This protein binds this small molecule.
Small molecule (SMILES): O=C([O-])C(=O)[O-]

Sequence of chain 1.E:
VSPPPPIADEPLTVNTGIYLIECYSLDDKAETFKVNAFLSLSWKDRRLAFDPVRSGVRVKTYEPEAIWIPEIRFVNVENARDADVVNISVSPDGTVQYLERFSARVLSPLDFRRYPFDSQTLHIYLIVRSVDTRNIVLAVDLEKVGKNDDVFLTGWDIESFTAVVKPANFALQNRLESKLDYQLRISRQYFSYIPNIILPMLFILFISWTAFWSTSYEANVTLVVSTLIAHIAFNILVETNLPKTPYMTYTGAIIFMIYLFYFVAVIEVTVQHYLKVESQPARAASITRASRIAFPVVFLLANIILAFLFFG

Binding-site contacts:
Ligand atom O2 contacts residue TYR221 of chain 1.E at 3.9 Å.
Ligand atom C1 contacts residue TYR221 of chain 1.E at 3.6 Å (hydrophobic).
Ligand atom C2 contacts residue GLU222 of chain 1.E at 3.7 Å.
Ligand atom O3 contacts residue LYS280 of chain 1.E at 4.1 Å.
Ligand atom C2 contacts residue HIS277 of chain 1.E at 3.2 Å.
Ligand atom O1 contacts residue TYR221 of chain 1.E at 3.5 Å (h-bond).
Ligand atom O4 contacts residue HIS277 of chain 1.E at 3.1 Å (h-bond).
Ligand atom C1 contacts residue GLU222 of chain 1.E at 3.6 Å.
Ligand atom C2 contacts residue TYR221 of chain 1.E at 4.1 Å (hydrophobic).
Ligand atom O3 contacts residue TYR221 of chain 1.E at 3.5 Å.
Ligand atom O3 contacts residue HIS277 of chain 1.E at 3.0 Å.
Ligand atom O2 contacts residue SER220 of chain 1.D at 3.4 Å (h-bond).
Ligand atom O2 contacts residue HIS277 of chain 1.E at 3.5 Å (h-bond).
Ligand atom O1 contacts residue SER220 of chain 1.E at 4.2 Å.
Ligand atom C1 contacts residue HIS277 of chain 1.E at 3.6 Å.
Ligand atom O2 contacts residue GLU222 of chain 1.E at 3.1 Å (salt-bridge).
Ligand atom O1 contacts residue GLU222 of chain 1.E at 2.8 Å (salt-bridge).
Ligand atom O3 contacts residue THR219 of chain 1.E at 3.9 Å.

Sequence of chain 1.D:
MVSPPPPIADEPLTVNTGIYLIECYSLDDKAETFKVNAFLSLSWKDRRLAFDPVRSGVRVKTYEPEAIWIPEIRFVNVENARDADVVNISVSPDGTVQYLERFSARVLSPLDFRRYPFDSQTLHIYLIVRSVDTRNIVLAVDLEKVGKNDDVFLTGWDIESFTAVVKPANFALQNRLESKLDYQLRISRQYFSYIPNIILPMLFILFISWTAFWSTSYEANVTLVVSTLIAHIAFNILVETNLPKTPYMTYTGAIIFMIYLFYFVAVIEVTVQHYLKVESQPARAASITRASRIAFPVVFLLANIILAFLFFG